The small molecule below binds the protein below.
Small molecule (SMILES): C[C@H](CCC(=O)O)[C@H]1CC[C@H]2[C@@H]3CC[C@@H]4C[C@H](O)CC[C@]4(C)[C@H]3CC[C@]12C

Sequence of chain 1.C:
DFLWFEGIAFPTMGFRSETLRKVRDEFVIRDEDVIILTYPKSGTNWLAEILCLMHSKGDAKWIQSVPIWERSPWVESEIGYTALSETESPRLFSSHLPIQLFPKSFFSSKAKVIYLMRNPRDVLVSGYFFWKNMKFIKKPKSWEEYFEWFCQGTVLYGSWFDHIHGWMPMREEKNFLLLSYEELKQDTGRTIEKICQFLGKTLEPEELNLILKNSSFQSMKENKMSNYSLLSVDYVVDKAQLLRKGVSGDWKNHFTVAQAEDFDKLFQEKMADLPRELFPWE

Binding-site contacts:
Ligand atom C24 contacts residue ILE82 of chain 1.C at 3.9 Å (hydrophobic).
Ligand atom C4 contacts residue PHE133 of chain 1.C at 4.0 Å (hydrophobic).
Ligand atom C1 contacts residue PRO14 of chain 1.C at 4.0 Å (hydrophobic).
Ligand atom C6 contacts residue PHE133 of chain 1.C at 3.8 Å (hydrophobic).
Ligand atom C15 contacts residue LEU234 of chain 1.C at 3.9 Å (hydrophobic).
Ligand atom C14 contacts residue TRP77 of chain 1.C at 4.0 Å (hydrophobic).
Ligand atom C18 contacts residue TYR238 of chain 1.C at 3.6 Å (hydrophobic).
Ligand atom C2 contacts residue HIS99 of chain 1.C at 3.8 Å.
Ligand atom C9 contacts residue TRP77 of chain 1.C at 4.1 Å (hydrophobic).
Ligand atom C23 contacts residue TRP72 of chain 1.C at 3.8 Å (hydrophobic).
Ligand atom C5 contacts residue PHE133 of chain 1.C at 4.1 Å (hydrophobic).
Ligand atom C21 contacts residue ILE82 of chain 1.C at 4.2 Å (hydrophobic).
Ligand atom C22 contacts residue ILE82 of chain 1.C at 3.7 Å (hydrophobic).
Ligand atom C18 contacts residue MET16 of chain 1.C at 4.1 Å (hydrophobic).
Ligand atom O4A contacts residue TRP72 of chain 1.C at 4.0 Å.
Ligand atom C3 contacts residue HIS99 of chain 1.C at 4.1 Å.
Ligand atom O1B contacts residue HIS99 of chain 1.C at 3.4 Å (h-bond).
Ligand atom C24 contacts residue TRP72 of chain 1.C at 3.6 Å (hydrophobic).
Ligand atom C17 contacts residue TRP77 of chain 1.C at 4.1 Å (hydrophobic).
Ligand atom C7 contacts residue MET137 of chain 1.C at 4.0 Å (hydrophobic).
Ligand atom O1B contacts residue TRP77 of chain 1.C at 3.6 Å.
Ligand atom C12 contacts residue TRP77 of chain 1.C at 3.6 Å (hydrophobic).
Ligand atom C13 contacts residue TRP77 of chain 1.C at 4.2 Å (hydrophobic).
Ligand atom C22 contacts residue TYR238 of chain 1.C at 3.8 Å (hydrophobic).
Ligand atom O4 contacts residue TRP72 of chain 1.C at 3.3 Å.
Ligand atom C12 contacts residue PHE18 of chain 1.C at 4.0 Å (hydrophobic).
Ligand atom C16 contacts residue LEU234 of chain 1.C at 4.2 Å (hydrophobic).
Ligand atom C11 contacts residue PHE18 of chain 1.C at 3.7 Å (hydrophobic).
Ligand atom C21 contacts residue SER80 of chain 1.C at 3.9 Å.
Ligand atom C20 contacts residue TYR238 of chain 1.C at 4.0 Å (hydrophobic).
Ligand atom C6 contacts residue MET137 of chain 1.C at 3.5 Å (hydrophobic).
Ligand atom C5 contacts residue TRP134 of chain 1.C at 4.0 Å (hydrophobic).
Ligand atom C19 contacts residue PRO14 of chain 1.C at 3.7 Å (hydrophobic).
Ligand atom C4 contacts residue TRP77 of chain 1.C at 4.2 Å (hydrophobic).
Ligand atom C15 contacts residue TYR238 of chain 1.C at 4.1 Å (hydrophobic).
Ligand atom C2 contacts residue TRP77 of chain 1.C at 4.0 Å (hydrophobic).
Ligand atom O4A contacts residue ILE82 of chain 1.C at 3.9 Å.
Ligand atom O4 contacts residue ILE82 of chain 1.C at 3.3 Å.
Ligand atom C7 contacts residue TYR231 of chain 1.C at 4.1 Å (hydrophobic).
Ligand atom C16 contacts residue TYR238 of chain 1.C at 4.1 Å (hydrophobic).